Sequence of chain 2.A:
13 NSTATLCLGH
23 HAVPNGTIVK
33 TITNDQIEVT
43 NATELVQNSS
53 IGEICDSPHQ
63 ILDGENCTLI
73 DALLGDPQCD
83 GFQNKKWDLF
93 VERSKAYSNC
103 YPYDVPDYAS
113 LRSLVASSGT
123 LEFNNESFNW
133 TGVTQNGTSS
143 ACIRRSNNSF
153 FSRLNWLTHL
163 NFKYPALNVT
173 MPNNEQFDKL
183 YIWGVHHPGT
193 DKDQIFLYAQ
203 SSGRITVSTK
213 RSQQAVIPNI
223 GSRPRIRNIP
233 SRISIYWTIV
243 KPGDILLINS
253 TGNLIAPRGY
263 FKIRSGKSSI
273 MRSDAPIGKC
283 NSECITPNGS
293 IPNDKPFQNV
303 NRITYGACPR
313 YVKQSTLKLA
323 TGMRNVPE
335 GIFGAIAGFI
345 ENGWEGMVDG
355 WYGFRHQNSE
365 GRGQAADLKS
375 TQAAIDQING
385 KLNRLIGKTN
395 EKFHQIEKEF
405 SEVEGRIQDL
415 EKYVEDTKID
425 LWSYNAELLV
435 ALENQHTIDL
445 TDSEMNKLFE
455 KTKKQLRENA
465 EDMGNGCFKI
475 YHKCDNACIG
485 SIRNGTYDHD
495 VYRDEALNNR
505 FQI

Sequence of chain 3.A:
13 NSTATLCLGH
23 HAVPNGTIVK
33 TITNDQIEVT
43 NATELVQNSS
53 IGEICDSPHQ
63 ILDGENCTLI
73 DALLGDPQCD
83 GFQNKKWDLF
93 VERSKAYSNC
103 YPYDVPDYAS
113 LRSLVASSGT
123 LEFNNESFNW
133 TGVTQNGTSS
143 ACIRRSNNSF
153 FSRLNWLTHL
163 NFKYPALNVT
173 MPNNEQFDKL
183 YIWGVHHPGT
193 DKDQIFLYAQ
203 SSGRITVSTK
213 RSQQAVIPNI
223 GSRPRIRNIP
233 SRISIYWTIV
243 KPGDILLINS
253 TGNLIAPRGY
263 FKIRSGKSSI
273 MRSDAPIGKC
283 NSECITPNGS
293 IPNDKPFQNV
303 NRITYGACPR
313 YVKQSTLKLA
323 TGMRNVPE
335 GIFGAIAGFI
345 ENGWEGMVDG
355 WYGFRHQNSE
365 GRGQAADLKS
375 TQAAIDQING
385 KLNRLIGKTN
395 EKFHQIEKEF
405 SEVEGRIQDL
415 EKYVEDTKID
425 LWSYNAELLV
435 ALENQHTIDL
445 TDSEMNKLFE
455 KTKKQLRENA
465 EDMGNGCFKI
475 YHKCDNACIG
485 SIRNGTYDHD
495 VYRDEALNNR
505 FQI

Binding-site contacts:
Ligand atom C2 contacts residue ARG227 of chain 2.A at 4.2 Å.
Ligand atom C4 contacts residue ARG227 of chain 2.A at 4.0 Å.
Ligand atom O6 contacts residue ARG227 of chain 2.A at 4.1 Å.
Ligand atom C6 contacts residue ARG227 of chain 2.A at 4.1 Å.
Ligand atom C5 contacts residue ARG227 of chain 2.A at 4.5 Å.
Ligand atom N2 contacts residue ASN170 of chain 3.A at 2.6 Å (h-bond).
Ligand atom C8 contacts residue ARG227 of chain 2.A at 4.2 Å.
Ligand atom O7 contacts residue ARG227 of chain 2.A at 3.2 Å (salt-bridge).
Ligand atom O5 contacts residue LEU249 of chain 3.A at 4.1 Å.
Ligand atom C7 contacts residue ASN170 of chain 3.A at 3.3 Å.
Ligand atom C7 contacts residue ARG227 of chain 2.A at 4.0 Å.
Ligand atom C3 contacts residue SER224 of chain 2.A at 4.4 Å.
Ligand atom C6 contacts residue THR172 of chain 3.A at 3.4 Å.
Ligand atom C8 contacts residue ILE247 of chain 3.A at 4.1 Å (hydrophobic).
Ligand atom C3 contacts residue ASN170 of chain 3.A at 3.6 Å.
Ligand atom C1 contacts residue ASN170 of chain 3.A at 1.4 Å.
Ligand atom O5 contacts residue ASN170 of chain 3.A at 2.4 Å (h-bond).
Ligand atom C5 contacts residue ASN170 of chain 3.A at 3.6 Å.
Ligand atom O5 contacts residue THR172 of chain 3.A at 4.0 Å.
Ligand atom C5 contacts residue THR172 of chain 3.A at 4.0 Å.
Ligand atom N2 contacts residue SER224 of chain 2.A at 4.1 Å.
Ligand atom C4 contacts residue ASN170 of chain 3.A at 4.1 Å.
Ligand atom O6 contacts residue THR172 of chain 3.A at 4.2 Å.
Ligand atom O5 contacts residue ARG227 of chain 2.A at 4.4 Å.
Ligand atom O7 contacts residue PRO226 of chain 2.A at 3.5 Å.
Ligand atom C7 contacts residue PRO226 of chain 2.A at 4.1 Å (hydrophobic).
Ligand atom O3 contacts residue ASN170 of chain 3.A at 4.5 Å.
Ligand atom O3 contacts residue ARG227 of chain 2.A at 3.9 Å.
Ligand atom C5 contacts residue LEU249 of chain 3.A at 4.0 Å (hydrophobic).
Ligand atom O7 contacts residue ASN170 of chain 3.A at 3.5 Å (h-bond).
Ligand atom O7 contacts residue ARG225 of chain 2.A at 3.8 Å.
Ligand atom C8 contacts residue PRO226 of chain 2.A at 3.8 Å (hydrophobic).
Ligand atom C2 contacts residue ASN170 of chain 3.A at 2.1 Å.
Ligand atom C1 contacts residue LEU249 of chain 3.A at 4.3 Å (hydrophobic).
Ligand atom C3 contacts residue ARG227 of chain 2.A at 4.4 Å.

The protein below binds the small molecule below.
Small molecule (SMILES): CC(=O)N[C@H]1[C@H](O[C@H]2[C@H](O)[C@@H](NC(C)=O)CO[C@@H]2CO)O[C@H](CO)[C@@H](O)[C@@H]1O